Binding-site contacts:
Ligand atom PA contacts residue ARG259 of chain 1.A at 3.1 Å.
Ligand atom O3B contacts residue ARG260 of chain 1.A at 3.0 Å (salt-bridge).
Ligand atom O3B contacts residue ARG259 of chain 1.A at 2.4 Å (salt-bridge).
Ligand atom O2B contacts residue MN1 of chain 1.D at 2.5 Å.
Ligand atom O3A contacts residue ARG259 of chain 1.A at 2.5 Å (salt-bridge).
Ligand atom O2' contacts residue THR50 of chain 1.A at 3.0 Å.
Ligand atom O51 contacts residue ARG260 of chain 1.A at 3.0 Å (salt-bridge).
Ligand atom O2' contacts residue TYR51 of chain 1.A at 2.9 Å (h-bond).
Ligand atom N2 contacts residue SER81 of chain 1.A at 2.9 Å (h-bond).
Ligand atom O41 contacts residue HIS263 of chain 1.A at 3.2 Å (h-bond).
Ligand atom C51 contacts residue ARG260 of chain 1.A at 3.1 Å.
Ligand atom O1B contacts residue ARG260 of chain 1.A at 2.8 Å (salt-bridge).
Ligand atom O21 contacts residue LYS114 of chain 1.A at 2.3 Å (salt-bridge).
Ligand atom PB contacts residue ARG259 of chain 1.A at 3.0 Å.
Ligand atom O2A contacts residue MN1 of chain 1.D at 3.2 Å.
Ligand atom O3' contacts residue ALA135 of chain 1.A at 2.8 Å (h-bond).
Ligand atom O6 contacts residue GLY113 of chain 1.A at 3.3 Å.
Ligand atom N3 contacts residue THR50 of chain 1.A at 3.4 Å (h-bond).
Ligand atom N2 contacts residue ALA117 of chain 1.A at 3.2 Å.
Ligand atom O3' contacts residue PRO49 of chain 1.A at 2.6 Å (h-bond).
Ligand atom N1 contacts residue SER81 of chain 1.A at 2.9 Å (h-bond).
Ligand atom O51 contacts residue ASP134 of chain 1.A at 3.2 Å (salt-bridge).
Ligand atom C1' contacts residue PRO49 of chain 1.A at 3.1 Å (hydrophobic).
Ligand atom O2B contacts residue ARG260 of chain 1.A at 3.1 Å (salt-bridge).
Ligand atom C2 contacts residue SER81 of chain 1.A at 3.3 Å.
Ligand atom N3 contacts residue PRO49 of chain 1.A at 3.4 Å.
Ligand atom O1A contacts residue ARG259 of chain 1.A at 2.8 Å (salt-bridge).
Ligand atom PB contacts residue ARG260 of chain 1.A at 3.3 Å.
Ligand atom C3' contacts residue GLU53 of chain 1.A at 3.3 Å.
Ligand atom O31 contacts residue GLY219 of chain 1.A at 2.7 Å (h-bond).
Ligand atom C2' contacts residue PRO49 of chain 1.A at 3.3 Å (hydrophobic).
Ligand atom C2' contacts residue GLU53 of chain 1.A at 3.1 Å.
Ligand atom N2 contacts residue VAL79 of chain 1.A at 3.1 Å (h-bond).
Ligand atom O2' contacts residue PRO49 of chain 1.A at 3.0 Å (h-bond).
Ligand atom O6A contacts residue ARG260 of chain 1.A at 2.9 Å (salt-bridge).
Ligand atom C11 contacts residue ARG260 of chain 1.A at 3.4 Å.
Ligand atom O31 contacts residue ASP221 of chain 1.A at 3.2 Å (salt-bridge).
Ligand atom O6 contacts residue ARG111 of chain 1.A at 2.9 Å (salt-bridge).
Ligand atom O2' contacts residue GLU53 of chain 1.A at 2.9 Å (salt-bridge).
Ligand atom N7 contacts residue ARG111 of chain 1.A at 3.2 Å (salt-bridge).

This protein binds this small molecule.
Small molecule (SMILES): Nc1nc2c(ncn2[C@@H]2O[C@H](CO[P](=O)(O)O[P](=O)(O)O[C@H]3O[C@H](CO)[C@@H](O)[C@H](O)[C@@H]3O)[C@@H](O)[C@H]2O)c(=O)[nH]1

Sequence of chain 1.A:
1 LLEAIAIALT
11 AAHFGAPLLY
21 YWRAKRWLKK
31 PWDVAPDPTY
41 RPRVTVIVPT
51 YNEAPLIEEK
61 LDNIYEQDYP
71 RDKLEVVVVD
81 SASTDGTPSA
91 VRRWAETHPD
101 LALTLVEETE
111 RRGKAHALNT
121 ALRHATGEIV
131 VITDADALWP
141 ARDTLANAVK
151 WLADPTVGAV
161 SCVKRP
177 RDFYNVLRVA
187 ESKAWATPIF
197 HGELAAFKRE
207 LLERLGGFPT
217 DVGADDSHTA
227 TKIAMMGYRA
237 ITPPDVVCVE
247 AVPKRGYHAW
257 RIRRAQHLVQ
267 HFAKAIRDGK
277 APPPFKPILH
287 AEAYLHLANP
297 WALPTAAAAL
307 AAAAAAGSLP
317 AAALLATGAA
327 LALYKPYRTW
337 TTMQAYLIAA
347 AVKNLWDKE